The protein below binds the small molecule below.
Small molecule (SMILES): Cn1cc(-c2nc[nH]c2-c2ccc(F)cc2)ccc1=O

Sequence of chain 2.C:
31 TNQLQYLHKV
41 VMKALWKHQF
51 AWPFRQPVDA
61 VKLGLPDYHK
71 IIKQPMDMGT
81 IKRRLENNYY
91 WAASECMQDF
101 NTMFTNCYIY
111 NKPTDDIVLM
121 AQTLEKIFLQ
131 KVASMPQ

Binding-site contacts:
Ligand atom C6 contacts residue ASN111 of chain 2.C at 3.8 Å.
Ligand atom C5 contacts residue ASN111 of chain 2.C at 3.7 Å.
Ligand atom C1 contacts residue PHE54 of chain 2.C at 4.1 Å (hydrophobic).
Ligand atom N2 contacts residue LEU63 of chain 2.C at 3.8 Å.
Ligand atom C7 contacts residue PRO53 of chain 2.C at 4.2 Å (hydrophobic).
Ligand atom C3 contacts residue LEU63 of chain 2.C at 4.0 Å (hydrophobic).
Ligand atom O contacts residue VAL58 of chain 2.C at 4.4 Å.
Ligand atom N3 contacts residue TRP52 of chain 2.C at 3.8 Å.
Ligand atom O contacts residue CYS107 of chain 2.C at 4.4 Å.
Ligand atom N2 contacts residue PRO53 of chain 2.C at 3.4 Å (h-bond).
Ligand atom C10 contacts residue LEU63 of chain 2.C at 4.1 Å (hydrophobic).
Ligand atom C8 contacts residue GLN56 of chain 2.C at 4.5 Å.
Ligand atom C9 contacts residue LEU63 of chain 2.C at 3.6 Å (hydrophobic).
Ligand atom C4 contacts residue LEU65 of chain 2.C at 4.5 Å (hydrophobic).
Ligand atom C4 contacts residue LEU63 of chain 2.C at 4.3 Å (hydrophobic).
Ligand atom C5 contacts residue LEU65 of chain 2.C at 4.5 Å (hydrophobic).
Ligand atom N2 contacts residue GLN56 of chain 2.C at 4.5 Å.
Ligand atom N1 contacts residue PRO53 of chain 2.C at 4.1 Å.
Ligand atom C6 contacts residue VAL58 of chain 2.C at 4.0 Å (hydrophobic).
Ligand atom C8 contacts residue LEU63 of chain 2.C at 4.0 Å (hydrophobic).
Ligand atom N3 contacts residue LEU63 of chain 2.C at 3.6 Å.
Ligand atom C1 contacts residue VAL58 of chain 2.C at 3.5 Å (hydrophobic).
Ligand atom O contacts residue ASN111 of chain 2.C at 2.9 Å (h-bond).
Ligand atom C2 contacts residue VAL58 of chain 2.C at 3.8 Å (hydrophobic).
Ligand atom C6 contacts residue ILE117 of chain 2.C at 4.5 Å (hydrophobic).
Ligand atom C2 contacts residue PRO53 of chain 2.C at 3.3 Å (hydrophobic).
Ligand atom C7 contacts residue LEU63 of chain 2.C at 3.7 Å (hydrophobic).
Ligand atom C3 contacts residue PRO53 of chain 2.C at 4.2 Å (hydrophobic).
Ligand atom N1 contacts residue VAL58 of chain 2.C at 3.5 Å.
Ligand atom C8 contacts residue PRO53 of chain 2.C at 4.2 Å (hydrophobic).
Ligand atom C8 contacts residue TRP52 of chain 2.C at 4.3 Å (hydrophobic).
Ligand atom C15 contacts residue LEU63 of chain 2.C at 3.6 Å (hydrophobic).
Ligand atom O contacts residue TYR68 of chain 2.C at 4.3 Å.
Ligand atom C1 contacts residue PRO53 of chain 2.C at 3.9 Å (hydrophobic).